Binding-site contacts:
Ligand atom C1 contacts residue SER778 of chain 1.B at 4.0 Å.
Ligand atom C5 contacts residue ASN776 of chain 1.B at 3.7 Å.
Ligand atom C3 contacts residue ASN776 of chain 1.B at 3.8 Å.
Ligand atom N2 contacts residue ASN776 of chain 1.B at 2.9 Å (h-bond).
Ligand atom O5 contacts residue ASN776 of chain 1.B at 2.4 Å (h-bond).
Ligand atom O7 contacts residue ASN776 of chain 1.B at 2.9 Å (h-bond).
Ligand atom C8 contacts residue ASN776 of chain 1.B at 4.0 Å.
Ligand atom C4 contacts residue ASN776 of chain 1.B at 4.2 Å.
Ligand atom C1 contacts residue ASN776 of chain 1.B at 1.4 Å.
Ligand atom C2 contacts residue ASN776 of chain 1.B at 2.5 Å.
Ligand atom C8 contacts residue PHE775 of chain 1.B at 4.5 Å (hydrophobic).
Ligand atom C7 contacts residue ASN776 of chain 1.B at 3.1 Å.

A protein and the small-molecule ligand that binds it are described below.
Small molecule (SMILES): CC(=O)N[C@@H]1[C@@H](O)[C@H](O)[C@@H](CO)O[C@H]1O

Sequence of chain 1.B:
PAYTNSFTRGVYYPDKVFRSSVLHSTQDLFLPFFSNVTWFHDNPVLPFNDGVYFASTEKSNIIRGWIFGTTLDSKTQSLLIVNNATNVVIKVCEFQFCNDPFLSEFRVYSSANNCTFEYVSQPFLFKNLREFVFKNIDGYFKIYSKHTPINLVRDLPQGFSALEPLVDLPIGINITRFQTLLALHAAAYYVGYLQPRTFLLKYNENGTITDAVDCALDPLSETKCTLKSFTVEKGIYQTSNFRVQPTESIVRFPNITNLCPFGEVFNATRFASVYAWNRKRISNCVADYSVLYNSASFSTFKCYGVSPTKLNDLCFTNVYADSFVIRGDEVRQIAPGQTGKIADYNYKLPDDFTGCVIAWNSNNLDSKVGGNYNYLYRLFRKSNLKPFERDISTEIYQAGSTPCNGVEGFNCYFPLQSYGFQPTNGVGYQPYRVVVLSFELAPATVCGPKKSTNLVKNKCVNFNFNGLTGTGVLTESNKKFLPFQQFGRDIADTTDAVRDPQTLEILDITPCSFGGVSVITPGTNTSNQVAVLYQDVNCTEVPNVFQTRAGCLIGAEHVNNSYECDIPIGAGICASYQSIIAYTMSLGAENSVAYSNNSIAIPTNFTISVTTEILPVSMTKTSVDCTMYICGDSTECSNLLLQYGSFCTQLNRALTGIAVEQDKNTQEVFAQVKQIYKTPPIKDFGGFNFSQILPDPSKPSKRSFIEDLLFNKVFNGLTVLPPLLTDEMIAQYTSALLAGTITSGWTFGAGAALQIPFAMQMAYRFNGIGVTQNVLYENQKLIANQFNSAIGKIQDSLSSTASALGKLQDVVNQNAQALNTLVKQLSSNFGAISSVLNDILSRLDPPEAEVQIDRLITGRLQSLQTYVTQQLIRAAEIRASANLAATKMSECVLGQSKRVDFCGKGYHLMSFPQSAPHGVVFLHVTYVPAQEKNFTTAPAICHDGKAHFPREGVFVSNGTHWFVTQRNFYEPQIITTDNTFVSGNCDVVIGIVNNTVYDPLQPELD